This small molecule binds to this protein.
Small molecule (SMILES): C[C@H]1O[C@@H](Oc2ccccc2[N+](=O)[O-])[C@H](O)[C@@H](O)[C@H]1O

Binding-site contacts:
Ligand atom C1 contacts residue ARG197 of chain 1.D at 3.5 Å.
Ligand atom C6 contacts residue PHE293 of chain 1.D at 3.3 Å (hydrophobic).
Ligand atom C1 contacts residue ALA75 of chain 1.D at 4.1 Å (hydrophobic).
Ligand atom O2 contacts residue ASP149 of chain 1.D at 3.5 Å (salt-bridge).
Ligand atom O3 contacts residue ASP149 of chain 1.D at 3.1 Å.
Ligand atom O4 contacts residue ILE79 of chain 1.D at 3.1 Å.
Ligand atom C5A contacts residue ASN246 of chain 1.D at 4.1 Å.
Ligand atom C5 contacts residue ARG197 of chain 1.D at 4.1 Å.
Ligand atom O6B contacts residue ASN246 of chain 1.D at 3.1 Å.
Ligand atom C6 contacts residue ILE79 of chain 1.D at 4.0 Å (hydrophobic).
Ligand atom O3 contacts residue LEU148 of chain 1.D at 3.2 Å (h-bond).
Ligand atom O6A contacts residue ASP274 of chain 1.D at 2.8 Å (salt-bridge).
Ligand atom C3A contacts residue LEU73 of chain 1.D at 4.0 Å (hydrophobic).
Ligand atom O5 contacts residue ALA75 of chain 1.D at 3.6 Å.
Ligand atom O5 contacts residue PHE293 of chain 1.D at 4.1 Å.
Ligand atom O6B contacts residue ASP274 of chain 1.D at 2.6 Å (salt-bridge).
Ligand atom N6 contacts residue ASN246 of chain 1.D at 4.0 Å.
Ligand atom C2A contacts residue TRP220 of chain 1.D at 4.0 Å (hydrophobic).
Ligand atom C1 contacts residue SER193 of chain 1.D at 3.9 Å.
Ligand atom C3 contacts residue SER193 of chain 1.D at 3.7 Å.
Ligand atom O5 contacts residue ARG197 of chain 1.D at 3.7 Å.
Ligand atom C5A contacts residue TRP220 of chain 1.D at 3.9 Å (hydrophobic).
Ligand atom O3 contacts residue ASN125 of chain 1.D at 3.7 Å.
Ligand atom O2 contacts residue SER193 of chain 1.D at 3.4 Å.
Ligand atom C3A contacts residue TRP220 of chain 1.D at 3.8 Å (hydrophobic).
Ligand atom C1A contacts residue TRP220 of chain 1.D at 4.1 Å (hydrophobic).
Ligand atom C2 contacts residue SER193 of chain 1.D at 4.0 Å.
Ligand atom C6 contacts residue LEU296 of chain 1.D at 3.9 Å (hydrophobic).
Ligand atom C1A contacts residue ALA75 of chain 1.D at 3.8 Å (hydrophobic).
Ligand atom C6 contacts residue PHE161 of chain 1.D at 3.5 Å (hydrophobic).
Ligand atom O1 contacts residue ALA75 of chain 1.D at 3.2 Å.
Ligand atom O6A contacts residue GLN291 of chain 1.D at 4.0 Å.
Ligand atom C4A contacts residue TRP220 of chain 1.D at 3.8 Å (hydrophobic).
Ligand atom O6A contacts residue ARG197 of chain 1.D at 3.3 Å (salt-bridge).
Ligand atom C6A contacts residue ALA75 of chain 1.D at 4.0 Å (hydrophobic).
Ligand atom N6 contacts residue ASP274 of chain 1.D at 3.3 Å (salt-bridge).
Ligand atom C3 contacts residue LEU148 of chain 1.D at 4.0 Å (hydrophobic).
Ligand atom C4A contacts residue LEU73 of chain 1.D at 4.0 Å (hydrophobic).
Ligand atom C4 contacts residue LEU148 of chain 1.D at 4.0 Å (hydrophobic).
Ligand atom O4 contacts residue ASN125 of chain 1.D at 3.8 Å.

Sequence of chain 1.D:
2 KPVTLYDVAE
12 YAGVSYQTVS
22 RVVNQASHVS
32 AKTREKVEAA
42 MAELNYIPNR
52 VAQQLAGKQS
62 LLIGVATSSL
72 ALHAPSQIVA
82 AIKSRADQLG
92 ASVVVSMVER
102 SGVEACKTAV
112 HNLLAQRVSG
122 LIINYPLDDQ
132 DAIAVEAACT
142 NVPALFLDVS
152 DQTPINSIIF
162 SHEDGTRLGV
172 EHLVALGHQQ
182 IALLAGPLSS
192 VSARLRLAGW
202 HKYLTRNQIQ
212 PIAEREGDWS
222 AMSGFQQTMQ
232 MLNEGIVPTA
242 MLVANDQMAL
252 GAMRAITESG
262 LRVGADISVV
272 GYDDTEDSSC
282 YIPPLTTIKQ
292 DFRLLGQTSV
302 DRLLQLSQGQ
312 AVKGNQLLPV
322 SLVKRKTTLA